Binding-site contacts:
Ligand atom O1B contacts residue ARG286 of chain 1.B at 2.7 Å (salt-bridge).
Ligand atom C4 contacts residue GLU196 of chain 1.B at 4.0 Å.
Ligand atom C9 contacts residue GLU196 of chain 1.B at 4.0 Å.
Ligand atom O10 contacts residue ARG70 of chain 1.B at 2.7 Å (salt-bridge).
Ligand atom C4 contacts residue TYR320 of chain 1.B at 3.4 Å (hydrophobic).
Ligand atom O1A contacts residue TYR320 of chain 1.B at 3.5 Å (h-bond).
Ligand atom C91 contacts residue GLU195 of chain 1.B at 3.0 Å.
Ligand atom O1B contacts residue TYR320 of chain 1.B at 2.5 Å (h-bond).
Ligand atom O1A contacts residue TYR262 of chain 1.B at 3.0 Å (h-bond).
Ligand atom C6 contacts residue GLU196 of chain 1.B at 3.6 Å.
Ligand atom N4 contacts residue ARG74 of chain 1.B at 4.1 Å.
Ligand atom C81 contacts residue SER165 of chain 1.B at 4.0 Å.
Ligand atom O1A contacts residue ARG286 of chain 1.B at 2.8 Å (salt-bridge).
Ligand atom C10 contacts residue ARG70 of chain 1.B at 3.8 Å.
Ligand atom C5 contacts residue TYR320 of chain 1.B at 4.2 Å (hydrophobic).
Ligand atom C9 contacts residue ARG211 of chain 1.B at 3.7 Å.
Ligand atom N4 contacts residue GLU37 of chain 1.B at 4.2 Å.
Ligand atom C9 contacts residue GLU195 of chain 1.B at 2.5 Å.
Ligand atom C91 contacts residue ARG211 of chain 1.B at 3.2 Å.
Ligand atom C81 contacts residue ARG143 of chain 1.B at 3.3 Å.
Ligand atom O1B contacts residue ARG36 of chain 1.B at 3.4 Å (salt-bridge).
Ligand atom C7 contacts residue ARG211 of chain 1.B at 3.9 Å.
Ligand atom C6 contacts residue TYR320 of chain 1.B at 3.6 Å (hydrophobic).
Ligand atom C2 contacts residue ARG211 of chain 1.B at 4.2 Å.
Ligand atom C2 contacts residue TYR320 of chain 1.B at 2.5 Å (hydrophobic).
Ligand atom C82 contacts residue ARG143 of chain 1.B at 3.6 Å.
Ligand atom C5 contacts residue GLU196 of chain 1.B at 4.2 Å.
Ligand atom C11 contacts residue ARG143 of chain 1.B at 3.7 Å.
Ligand atom C1 contacts residue ARG286 of chain 1.B at 3.5 Å.
Ligand atom C1 contacts residue TYR262 of chain 1.B at 4.2 Å (hydrophobic).
Ligand atom C3 contacts residue TYR320 of chain 1.B at 3.0 Å (hydrophobic).
Ligand atom C1 contacts residue TYR320 of chain 1.B at 2.5 Å (hydrophobic).
Ligand atom C1 contacts residue ARG211 of chain 1.B at 3.8 Å.
Ligand atom C8 contacts residue GLU195 of chain 1.B at 3.5 Å.
Ligand atom C81 contacts residue GLU195 of chain 1.B at 3.1 Å.
Ligand atom C7 contacts residue GLU196 of chain 1.B at 4.0 Å.
Ligand atom C7 contacts residue TYR320 of chain 1.B at 3.0 Å (hydrophobic).
Ligand atom O1A contacts residue ARG211 of chain 1.B at 3.4 Å (salt-bridge).
Ligand atom C11 contacts residue ILE141 of chain 1.B at 4.1 Å (hydrophobic).
Ligand atom C91 contacts residue ASN213 of chain 1.B at 3.3 Å.

Sequence of chain 1.B:
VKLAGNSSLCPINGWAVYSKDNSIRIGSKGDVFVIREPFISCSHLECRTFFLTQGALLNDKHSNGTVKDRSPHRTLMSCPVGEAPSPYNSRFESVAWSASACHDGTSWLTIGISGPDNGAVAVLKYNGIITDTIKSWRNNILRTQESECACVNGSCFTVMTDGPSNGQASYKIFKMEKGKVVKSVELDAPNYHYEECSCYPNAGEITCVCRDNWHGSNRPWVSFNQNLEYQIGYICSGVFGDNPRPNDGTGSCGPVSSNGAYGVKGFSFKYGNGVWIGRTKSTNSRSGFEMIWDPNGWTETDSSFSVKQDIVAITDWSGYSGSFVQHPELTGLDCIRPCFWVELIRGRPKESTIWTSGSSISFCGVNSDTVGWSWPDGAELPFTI

The protein below binds the small molecule below.
Small molecule (SMILES): CCC(CC)O[C@@H]1C=C(C(=O)O)C[C@H](N)[C@H]1NC(C)=O